Sequence of chain 1.A:
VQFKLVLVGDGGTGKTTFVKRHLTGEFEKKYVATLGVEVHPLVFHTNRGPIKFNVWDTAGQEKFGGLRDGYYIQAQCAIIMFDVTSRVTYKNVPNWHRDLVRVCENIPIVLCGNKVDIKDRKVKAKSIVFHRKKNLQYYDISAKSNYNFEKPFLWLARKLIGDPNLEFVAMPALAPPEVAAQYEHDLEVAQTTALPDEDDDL

Binding-site contacts:
Ligand atom O2B contacts residue THR21 of chain 1.A at 3.3 Å (h-bond).
Ligand atom N3B contacts residue GLY20 of chain 1.A at 3.0 Å (h-bond).
Ligand atom O2B contacts residue LYS23 of chain 1.A at 2.7 Å (salt-bridge).
Ligand atom C2' contacts residue THR25 of chain 1.A at 3.5 Å.
Ligand atom PB contacts residue MG1 of chain 1.E at 3.2 Å.
Ligand atom O2G contacts residue THR42 of chain 1.A at 2.7 Å (h-bond).
Ligand atom O2' contacts residue GLU36 of chain 1.A at 2.6 Å (salt-bridge).
Ligand atom O2G contacts residue MG1 of chain 1.E at 2.0 Å.
Ligand atom N3B contacts residue MG1 of chain 1.E at 3.4 Å.
Ligand atom N3B contacts residue TYR39 of chain 1.A at 3.3 Å.
Ligand atom O6 contacts residue SER150 of chain 1.A at 3.3 Å (h-bond).
Ligand atom N1 contacts residue ASP125 of chain 1.A at 2.7 Å (salt-bridge).
Ligand atom N1 contacts residue LYS152 of chain 1.A at 3.4 Å.
Ligand atom O2A contacts residue GLY22 of chain 1.A at 3.3 Å.
Ligand atom O6 contacts residue LYS152 of chain 1.A at 3.1 Å (salt-bridge).
Ligand atom C8 contacts residue THR25 of chain 1.A at 3.5 Å.
Ligand atom O4' contacts residue LYS123 of chain 1.A at 3.1 Å (salt-bridge).
Ligand atom O3G contacts residue LYS23 of chain 1.A at 2.7 Å (salt-bridge).
Ligand atom O3A contacts residue GLY22 of chain 1.A at 3.1 Å (h-bond).
Ligand atom C6 contacts residue ASP125 of chain 1.A at 3.5 Å.
Ligand atom O1A contacts residue TYR39 of chain 1.A at 3.2 Å.
Ligand atom O5' contacts residue THR25 of chain 1.A at 3.2 Å (h-bond).
Ligand atom N2 contacts residue ASP125 of chain 1.A at 2.9 Å (salt-bridge).
Ligand atom N7 contacts residue ASN122 of chain 1.A at 3.1 Å (h-bond).
Ligand atom O1B contacts residue THR24 of chain 1.A at 3.0 Å (h-bond).
Ligand atom O3G contacts residue GLY68 of chain 1.A at 2.7 Å (h-bond).
Ligand atom O6 contacts residue ALA151 of chain 1.A at 2.9 Å (h-bond).
Ligand atom PG contacts residue MG1 of chain 1.E at 3.1 Å.
Ligand atom O2B contacts residue GLY22 of chain 1.A at 3.0 Å (h-bond).
Ligand atom O6 contacts residue ASN122 of chain 1.A at 3.1 Å (h-bond).
Ligand atom O2' contacts residue LYS37 of chain 1.A at 3.1 Å (salt-bridge).
Ligand atom O2A contacts residue THR25 of chain 1.A at 2.6 Å (h-bond).
Ligand atom O1G contacts residue TYR39 of chain 1.A at 2.7 Å (h-bond).
Ligand atom PA contacts residue THR25 of chain 1.A at 3.4 Å.
Ligand atom O3' contacts residue LYS37 of chain 1.A at 2.7 Å (salt-bridge).
Ligand atom O2A contacts residue THR24 of chain 1.A at 3.2 Å (h-bond).
Ligand atom O1B contacts residue MG1 of chain 1.E at 2.0 Å.
Ligand atom O6 contacts residue ASP125 of chain 1.A at 3.3 Å (salt-bridge).
Ligand atom C2' contacts residue GLU36 of chain 1.A at 3.5 Å.
Ligand atom O3G contacts residue GLY19 of chain 1.A at 3.5 Å.

The protein below binds the small molecule below.
Small molecule (SMILES): Nc1nc2c(ncn2[C@@H]2O[C@H](CO[P](=O)(O)O[P](=O)(O)NP(=O)(O)O)[C@@H](O)[C@H]2O)c(=O)[nH]1